Sequence of chain 1.B:
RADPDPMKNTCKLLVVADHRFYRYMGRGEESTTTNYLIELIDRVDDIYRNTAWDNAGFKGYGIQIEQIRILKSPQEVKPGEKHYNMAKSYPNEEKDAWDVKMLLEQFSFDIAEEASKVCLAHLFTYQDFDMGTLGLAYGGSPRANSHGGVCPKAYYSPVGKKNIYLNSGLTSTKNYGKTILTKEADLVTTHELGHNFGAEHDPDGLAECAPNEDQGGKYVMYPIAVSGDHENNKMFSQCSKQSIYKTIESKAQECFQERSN

This small molecule binds to this protein.
Small molecule (SMILES): COc1ccc2c(c1)C(=O)[N+](C[C@@]1(c3ccc(-c4cccnc4)cc3)NC(=O)NC1=O)=C2

Binding-site contacts:
Ligand atom C17 contacts residue LYS101 of chain 1.B at 3.7 Å.
Ligand atom O6 contacts residue HIS191 of chain 1.B at 3.3 Å.
Ligand atom C5 contacts residue GLY135 of chain 1.B at 3.6 Å.
Ligand atom C9 contacts residue THR133 of chain 1.B at 3.3 Å.
Ligand atom C26 contacts residue TYR222 of chain 1.B at 3.6 Å (hydrophobic).
Ligand atom O7 contacts residue ZN1 of chain 1.G at 3.6 Å.
Ligand atom N1 contacts residue ZN1 of chain 1.G at 2.0 Å.
Ligand atom N1 contacts residue HIS191 of chain 1.B at 3.5 Å (h-bond).
Ligand atom N4 contacts residue GLY135 of chain 1.B at 2.8 Å (h-bond).
Ligand atom O6 contacts residue HIS195 of chain 1.B at 3.4 Å.
Ligand atom C5 contacts residue ZN1 of chain 1.G at 2.8 Å.
Ligand atom C12 contacts residue LEU136 of chain 1.B at 3.7 Å (hydrophobic).
Ligand atom C32 contacts residue HIS191 of chain 1.B at 3.7 Å.
Ligand atom N1 contacts residue HIS201 of chain 1.B at 3.2 Å (h-bond).
Ligand atom O7 contacts residue HIS201 of chain 1.B at 3.0 Å.
Ligand atom O30 contacts residue LEU134 of chain 1.B at 2.8 Å (h-bond).
Ligand atom N1 contacts residue HIS195 of chain 1.B at 3.5 Å (h-bond).
Ligand atom C25 contacts residue HIS191 of chain 1.B at 3.7 Å.
Ligand atom C21 contacts residue PRO223 of chain 1.B at 3.2 Å (hydrophobic).
Ligand atom C27 contacts residue ALA225 of chain 1.B at 3.4 Å (hydrophobic).
Ligand atom C2 contacts residue ZN1 of chain 1.G at 3.1 Å.
Ligand atom O6 contacts residue GLY135 of chain 1.B at 3.7 Å.
Ligand atom O30 contacts residue THR133 of chain 1.B at 3.7 Å.
Ligand atom O6 contacts residue GLU192 of chain 1.B at 2.8 Å (salt-bridge).
Ligand atom C28 contacts residue ALA225 of chain 1.B at 3.5 Å (hydrophobic).
Ligand atom O30 contacts residue GLY135 of chain 1.B at 3.0 Å (h-bond).
Ligand atom C26 contacts residue HIS191 of chain 1.B at 3.3 Å.
Ligand atom O31 contacts residue VAL188 of chain 1.B at 3.3 Å.
Ligand atom C2 contacts residue HIS201 of chain 1.B at 3.6 Å.
Ligand atom C5 contacts residue GLU192 of chain 1.B at 3.6 Å.
Ligand atom C10 contacts residue THR133 of chain 1.B at 3.8 Å.
Ligand atom C28 contacts residue HIS191 of chain 1.B at 3.7 Å.
Ligand atom C32 contacts residue VAL188 of chain 1.B at 3.6 Å (hydrophobic).
Ligand atom C32 contacts residue LEU187 of chain 1.B at 3.1 Å (hydrophobic).
Ligand atom C27 contacts residue HIS191 of chain 1.B at 3.3 Å.
Ligand atom C16 contacts residue LYS101 of chain 1.B at 3.6 Å.
Ligand atom C13 contacts residue LEU136 of chain 1.B at 3.6 Å (hydrophobic).
Ligand atom O31 contacts residue LEU187 of chain 1.B at 3.7 Å.
Ligand atom C26 contacts residue ALA225 of chain 1.B at 3.5 Å (hydrophobic).
Ligand atom O6 contacts residue ZN1 of chain 1.G at 2.9 Å.